Binding-site contacts:
Ligand atom C2 contacts residue THR156 of chain 5.E at 3.9 Å.
Ligand atom O7 contacts residue ASN154 of chain 5.E at 3.2 Å (h-bond).
Ligand atom C7 contacts residue THR156 of chain 5.E at 3.6 Å.
Ligand atom C8 contacts residue THR156 of chain 5.E at 3.7 Å.
Ligand atom O5 contacts residue MET151 of chain 5.E at 4.2 Å.
Ligand atom O7 contacts residue THR156 of chain 5.E at 4.5 Å.
Ligand atom C1 contacts residue THR156 of chain 5.E at 3.6 Å.
Ligand atom C1 contacts residue ASN154 of chain 5.E at 3.1 Å.
Ligand atom C2 contacts residue ASN154 of chain 5.E at 4.1 Å.
Ligand atom O5 contacts residue ASN154 of chain 5.E at 3.8 Å.
Ligand atom N2 contacts residue THR156 of chain 5.E at 3.2 Å.
Ligand atom O6 contacts residue MET151 of chain 5.E at 3.5 Å.
Ligand atom C3 contacts residue THR156 of chain 5.E at 4.4 Å.
Ligand atom N2 contacts residue ASN154 of chain 5.E at 4.0 Å.
Ligand atom C8 contacts residue ASN154 of chain 5.E at 4.5 Å.
Ligand atom C7 contacts residue ASN154 of chain 5.E at 3.7 Å.

Sequence of chain 5.E:
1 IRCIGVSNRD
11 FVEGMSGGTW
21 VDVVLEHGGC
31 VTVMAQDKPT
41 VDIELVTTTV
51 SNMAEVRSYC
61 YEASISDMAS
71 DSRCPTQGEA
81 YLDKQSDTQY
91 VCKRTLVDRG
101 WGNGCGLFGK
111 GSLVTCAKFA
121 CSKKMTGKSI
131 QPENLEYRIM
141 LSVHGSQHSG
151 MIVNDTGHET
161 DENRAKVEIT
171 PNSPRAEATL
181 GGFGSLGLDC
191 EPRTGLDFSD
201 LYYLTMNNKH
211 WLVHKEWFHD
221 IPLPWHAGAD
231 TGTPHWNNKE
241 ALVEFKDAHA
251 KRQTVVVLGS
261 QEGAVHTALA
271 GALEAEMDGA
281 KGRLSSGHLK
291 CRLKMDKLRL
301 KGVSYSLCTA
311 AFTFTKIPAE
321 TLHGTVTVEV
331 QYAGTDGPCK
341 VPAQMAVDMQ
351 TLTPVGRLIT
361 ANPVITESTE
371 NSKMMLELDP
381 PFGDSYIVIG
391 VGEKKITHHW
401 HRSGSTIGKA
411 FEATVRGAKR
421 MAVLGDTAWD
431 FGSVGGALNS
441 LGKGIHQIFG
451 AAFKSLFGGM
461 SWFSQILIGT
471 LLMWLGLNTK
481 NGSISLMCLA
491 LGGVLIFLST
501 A

A small-molecule ligand and the protein it binds are described below.
Small molecule (SMILES): CC(=O)N[C@H]1[C@H](O[C@H]2[C@H](O)[C@@H](NC(C)=O)CO[C@@H]2CO)O[C@H](CO)[C@@H](O)[C@@H]1O